Sequence of chain 1.D:
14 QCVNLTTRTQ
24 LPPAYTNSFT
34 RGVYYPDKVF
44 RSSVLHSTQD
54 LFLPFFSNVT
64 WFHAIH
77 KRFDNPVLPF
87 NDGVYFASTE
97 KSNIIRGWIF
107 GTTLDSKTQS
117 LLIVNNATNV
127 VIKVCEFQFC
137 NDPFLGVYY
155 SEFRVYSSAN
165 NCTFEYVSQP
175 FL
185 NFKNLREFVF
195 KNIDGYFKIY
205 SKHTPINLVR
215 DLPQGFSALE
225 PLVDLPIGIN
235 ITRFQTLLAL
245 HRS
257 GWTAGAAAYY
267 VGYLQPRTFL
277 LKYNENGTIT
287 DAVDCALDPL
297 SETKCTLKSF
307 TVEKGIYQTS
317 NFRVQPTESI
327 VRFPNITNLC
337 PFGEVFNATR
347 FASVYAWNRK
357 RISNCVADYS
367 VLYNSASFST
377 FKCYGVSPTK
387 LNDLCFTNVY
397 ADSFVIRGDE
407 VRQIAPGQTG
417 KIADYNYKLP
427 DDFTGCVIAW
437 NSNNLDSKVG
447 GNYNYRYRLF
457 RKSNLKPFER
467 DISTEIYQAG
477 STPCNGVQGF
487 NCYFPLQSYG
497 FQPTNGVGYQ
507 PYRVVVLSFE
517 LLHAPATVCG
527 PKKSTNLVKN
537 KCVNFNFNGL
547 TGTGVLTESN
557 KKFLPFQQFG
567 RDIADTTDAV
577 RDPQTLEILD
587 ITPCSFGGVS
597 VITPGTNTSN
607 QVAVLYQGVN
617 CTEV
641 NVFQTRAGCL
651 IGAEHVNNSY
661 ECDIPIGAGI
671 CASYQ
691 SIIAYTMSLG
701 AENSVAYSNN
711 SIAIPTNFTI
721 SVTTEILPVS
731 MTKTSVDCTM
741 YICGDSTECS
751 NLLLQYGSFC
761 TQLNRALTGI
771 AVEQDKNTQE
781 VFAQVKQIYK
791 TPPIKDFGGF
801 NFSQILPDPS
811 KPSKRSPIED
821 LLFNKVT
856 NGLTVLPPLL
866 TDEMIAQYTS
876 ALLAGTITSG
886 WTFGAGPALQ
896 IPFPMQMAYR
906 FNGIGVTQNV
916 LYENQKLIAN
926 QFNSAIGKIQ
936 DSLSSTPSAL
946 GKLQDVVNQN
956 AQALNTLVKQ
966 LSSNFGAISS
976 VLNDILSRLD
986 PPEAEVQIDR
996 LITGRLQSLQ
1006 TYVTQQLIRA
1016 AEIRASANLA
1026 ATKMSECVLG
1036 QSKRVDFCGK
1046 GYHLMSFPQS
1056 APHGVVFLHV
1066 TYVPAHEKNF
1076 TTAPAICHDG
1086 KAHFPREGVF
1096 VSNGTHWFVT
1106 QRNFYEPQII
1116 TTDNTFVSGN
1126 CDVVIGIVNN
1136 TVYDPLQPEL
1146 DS

Binding-site contacts:
Ligand atom C4 contacts residue ASN717 of chain 1.D at 4.2 Å.
Ligand atom O6 contacts residue GLN926 of chain 1.D at 4.0 Å.
Ligand atom C7 contacts residue ASN717 of chain 1.D at 3.2 Å.
Ligand atom C5 contacts residue ASN717 of chain 1.D at 3.7 Å.
Ligand atom C3 contacts residue LEU922 of chain 1.D at 4.3 Å (hydrophobic).
Ligand atom O6 contacts residue HIS1071 of chain 1.D at 4.4 Å.
Ligand atom O4 contacts residue LEU922 of chain 1.D at 3.7 Å.
Ligand atom C4 contacts residue LEU922 of chain 1.D at 4.3 Å (hydrophobic).
Ligand atom C5 contacts residue GLN926 of chain 1.D at 4.0 Å.
Ligand atom C5 contacts residue LEU922 of chain 1.D at 3.8 Å (hydrophobic).
Ligand atom O7 contacts residue ASN717 of chain 1.D at 3.2 Å (h-bond).
Ligand atom C8 contacts residue ASN717 of chain 1.D at 4.4 Å.
Ligand atom C6 contacts residue LEU922 of chain 1.D at 4.2 Å (hydrophobic).
Ligand atom O5 contacts residue ASN717 of chain 1.D at 2.4 Å (h-bond).
Ligand atom C7 contacts residue LEU922 of chain 1.D at 3.7 Å (hydrophobic).
Ligand atom O6 contacts residue ASN717 of chain 1.D at 4.5 Å.
Ligand atom C3 contacts residue ASN717 of chain 1.D at 3.8 Å.
Ligand atom C1 contacts residue LEU922 of chain 1.D at 4.2 Å (hydrophobic).
Ligand atom O5 contacts residue GLN926 of chain 1.D at 4.3 Å.
Ligand atom C8 contacts residue LEU922 of chain 1.D at 4.0 Å (hydrophobic).
Ligand atom O7 contacts residue LEU922 of chain 1.D at 3.4 Å.
Ligand atom N2 contacts residue LEU922 of chain 1.D at 4.4 Å.
Ligand atom C1 contacts residue ASN717 of chain 1.D at 1.4 Å.
Ligand atom N2 contacts residue ASN717 of chain 1.D at 2.9 Å (h-bond).
Ligand atom O5 contacts residue HIS1071 of chain 1.D at 4.5 Å.
Ligand atom C6 contacts residue GLN926 of chain 1.D at 3.6 Å.
Ligand atom C2 contacts residue ASN717 of chain 1.D at 2.5 Å.

A protein and the small-molecule ligand that binds it are described below.
Small molecule (SMILES): CC(=O)N[C@H]1[C@H](O[C@H]2[C@H](O)[C@@H](NC(C)=O)CO[C@@H]2CO)O[C@H](CO)[C@@H](O)[C@@H]1O